The protein below binds the small molecule below.
Small molecule (SMILES): Nc1ncnc2c1ncn2[C@H]1C[C@H](O)[C@@H](COP(=O)(O)O)O1

Sequence of chain 1.HB:
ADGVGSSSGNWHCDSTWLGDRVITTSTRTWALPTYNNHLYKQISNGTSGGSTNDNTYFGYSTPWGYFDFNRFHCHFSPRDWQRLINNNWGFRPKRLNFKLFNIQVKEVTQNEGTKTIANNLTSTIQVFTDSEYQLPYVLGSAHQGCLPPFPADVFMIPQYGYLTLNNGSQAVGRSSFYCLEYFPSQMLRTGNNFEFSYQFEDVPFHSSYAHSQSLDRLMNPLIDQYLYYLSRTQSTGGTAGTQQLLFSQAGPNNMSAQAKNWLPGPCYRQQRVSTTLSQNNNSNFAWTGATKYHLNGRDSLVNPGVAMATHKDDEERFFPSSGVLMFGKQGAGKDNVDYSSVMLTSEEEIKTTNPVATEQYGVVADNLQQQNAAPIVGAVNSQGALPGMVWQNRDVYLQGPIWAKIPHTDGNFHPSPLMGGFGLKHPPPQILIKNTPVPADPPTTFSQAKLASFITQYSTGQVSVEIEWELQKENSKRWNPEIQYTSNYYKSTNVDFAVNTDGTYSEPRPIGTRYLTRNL

Binding-site contacts:
Ligand atom C4 contacts residue PRO204 of chain 1.HB at 4.0 Å (hydrophobic).
Ligand atom O5' contacts residue DC1 of chain 1.WF at 2.5 Å (h-bond).
Ligand atom OP1 contacts residue DC1 of chain 1.WF at 2.5 Å (h-bond).
Ligand atom C1' contacts residue PRO415 of chain 1.HB at 3.7 Å (hydrophobic).
Ligand atom C2 contacts residue VAL203 of chain 1.HB at 4.1 Å (hydrophobic).
Ligand atom C8 contacts residue SER416 of chain 1.HB at 4.1 Å.
Ligand atom N6 contacts residue PHE422 of chain 1.HB at 4.0 Å.
Ligand atom N9 contacts residue PRO415 of chain 1.HB at 4.0 Å.
Ligand atom N9 contacts residue HIS414 of chain 1.HB at 4.1 Å.
Ligand atom N1 contacts residue PRO415 of chain 1.HB at 3.7 Å.
Ligand atom C4' contacts residue DC1 of chain 1.WF at 3.9 Å.
Ligand atom N7 contacts residue ASN393 of chain 1.HB at 4.0 Å.
Ligand atom C6 contacts residue VAL203 of chain 1.HB at 4.1 Å (hydrophobic).
Ligand atom C5 contacts residue PRO415 of chain 1.HB at 3.7 Å (hydrophobic).
Ligand atom N7 contacts residue HIS414 of chain 1.HB at 3.6 Å.
Ligand atom C2 contacts residue GLY423 of chain 1.HB at 3.4 Å.
Ligand atom N3 contacts residue PRO415 of chain 1.HB at 3.9 Å.
Ligand atom N1 contacts residue VAL203 of chain 1.HB at 3.5 Å.
Ligand atom OP2 contacts residue DC1 of chain 1.WF at 2.5 Å (h-bond).
Ligand atom N7 contacts residue SER416 of chain 1.HB at 3.3 Å.
Ligand atom C2' contacts residue PRO415 of chain 1.HB at 3.8 Å (hydrophobic).
Ligand atom N6 contacts residue GLY421 of chain 1.HB at 4.0 Å.
Ligand atom P contacts residue DC1 of chain 1.WF at 1.6 Å.
Ligand atom C6 contacts residue PRO204 of chain 1.HB at 3.9 Å (hydrophobic).
Ligand atom C2' contacts residue HIS414 of chain 1.HB at 3.2 Å.
Ligand atom C6 contacts residue PRO415 of chain 1.HB at 3.7 Å (hydrophobic).
Ligand atom C4 contacts residue PRO415 of chain 1.HB at 3.8 Å (hydrophobic).
Ligand atom N6 contacts residue GLY423 of chain 1.HB at 3.5 Å (h-bond).
Ligand atom C2 contacts residue PRO204 of chain 1.HB at 4.1 Å (hydrophobic).
Ligand atom C5' contacts residue DC1 of chain 1.WF at 3.1 Å.
Ligand atom N6 contacts residue SER416 of chain 1.HB at 3.4 Å (h-bond).
Ligand atom C8 contacts residue HIS414 of chain 1.HB at 3.0 Å.
Ligand atom N1 contacts residue GLY423 of chain 1.HB at 3.0 Å (h-bond).
Ligand atom C6 contacts residue SER416 of chain 1.HB at 4.0 Å.
Ligand atom O4' contacts residue DC1 of chain 1.WF at 3.9 Å.
Ligand atom N7 contacts residue PRO204 of chain 1.HB at 4.1 Å.
Ligand atom C5 contacts residue SER416 of chain 1.HB at 3.8 Å.
Ligand atom C6 contacts residue GLY423 of chain 1.HB at 3.9 Å.
Ligand atom C2 contacts residue PRO415 of chain 1.HB at 3.8 Å (hydrophobic).
Ligand atom C5 contacts residue PRO204 of chain 1.HB at 3.8 Å (hydrophobic).